Sequence of chain 1.B:
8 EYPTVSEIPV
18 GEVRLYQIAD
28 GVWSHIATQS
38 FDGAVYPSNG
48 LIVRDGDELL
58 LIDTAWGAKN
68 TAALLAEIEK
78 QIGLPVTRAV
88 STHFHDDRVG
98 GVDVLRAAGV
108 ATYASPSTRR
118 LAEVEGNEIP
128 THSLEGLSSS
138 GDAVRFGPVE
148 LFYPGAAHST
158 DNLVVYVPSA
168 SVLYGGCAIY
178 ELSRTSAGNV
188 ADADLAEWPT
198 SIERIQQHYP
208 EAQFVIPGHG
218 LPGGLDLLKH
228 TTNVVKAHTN

Binding-site contacts:
Ligand atom C02 contacts residue ARG181 of chain 1.B at 3.3 Å.
Ligand atom O18 contacts residue ARG181 of chain 1.B at 4.0 Å.
Ligand atom O08 contacts residue HIS155 of chain 1.B at 3.5 Å.
Ligand atom P06 contacts residue HIS155 of chain 1.B at 3.7 Å.
Ligand atom C05 contacts residue HIS216 of chain 1.B at 4.0 Å.
Ligand atom C13 contacts residue PHE38 of chain 1.B at 3.3 Å (hydrophobic).
Ligand atom O09 contacts residue ZN1 of chain 1.J at 3.3 Å.
Ligand atom F15 contacts residue ASN186 of chain 1.B at 3.9 Å.
Ligand atom F15 contacts residue PHE38 of chain 1.B at 3.6 Å.
Ligand atom C05 contacts residue ZN1 of chain 1.J at 3.5 Å.
Ligand atom O09 contacts residue HIS92 of chain 1.B at 3.2 Å (h-bond).
Ligand atom O01 contacts residue ARG181 of chain 1.B at 2.2 Å (salt-bridge).
Ligand atom O07 contacts residue ASN186 of chain 1.B at 3.7 Å.
Ligand atom O01 contacts residue HIS216 of chain 1.B at 4.0 Å.
Ligand atom C02 contacts residue TYR43 of chain 1.B at 3.9 Å (hydrophobic).
Ligand atom O08 contacts residue ASP94 of chain 1.B at 3.2 Å (salt-bridge).
Ligand atom O01 contacts residue TYR43 of chain 1.B at 3.6 Å.
Ligand atom O09 contacts residue HIS155 of chain 1.B at 3.4 Å (h-bond).
Ligand atom O09 contacts residue ASP94 of chain 1.B at 3.1 Å (salt-bridge).
Ligand atom P06 contacts residue ASP94 of chain 1.B at 3.5 Å.
Ligand atom O09 contacts residue HIS90 of chain 1.B at 3.6 Å.
Ligand atom O08 contacts residue ZN1 of chain 1.J at 1.8 Å.
Ligand atom O08 contacts residue HIS216 of chain 1.B at 3.0 Å (h-bond).
Ligand atom C05 contacts residue TRP63 of chain 1.B at 3.8 Å (hydrophobic).
Ligand atom O07 contacts residue ZN1 of chain 1.I at 3.6 Å.
Ligand atom C03 contacts residue HIS216 of chain 1.B at 3.5 Å.
Ligand atom C14 contacts residue PHE38 of chain 1.B at 3.7 Å (hydrophobic).
Ligand atom C04 contacts residue TRP63 of chain 1.B at 3.9 Å (hydrophobic).
Ligand atom O18 contacts residue TYR43 of chain 1.B at 3.5 Å.
Ligand atom P06 contacts residue ZN1 of chain 1.J at 2.9 Å.
Ligand atom C05 contacts residue ASP94 of chain 1.B at 3.4 Å.
Ligand atom C14 contacts residue ASN186 of chain 1.B at 3.6 Å.
Ligand atom O08 contacts residue CYS174 of chain 1.B at 3.4 Å (h-bond).
Ligand atom O08 contacts residue ZN1 of chain 1.I at 3.6 Å.
Ligand atom C13 contacts residue ASN186 of chain 1.B at 3.7 Å.
Ligand atom C16 contacts residue TYR43 of chain 1.B at 3.7 Å (hydrophobic).
Ligand atom O09 contacts residue ZN1 of chain 1.I at 2.0 Å.
Ligand atom O07 contacts residue HIS155 of chain 1.B at 3.2 Å.
Ligand atom P06 contacts residue ZN1 of chain 1.I at 3.2 Å.
Ligand atom C16 contacts residue ASN186 of chain 1.B at 4.0 Å.

This protein binds this small molecule.
Small molecule (SMILES): O=c1cc(CP(=O)(O)O)c2c(F)cc(F)cc2o1